Sequence of chain 1.C:
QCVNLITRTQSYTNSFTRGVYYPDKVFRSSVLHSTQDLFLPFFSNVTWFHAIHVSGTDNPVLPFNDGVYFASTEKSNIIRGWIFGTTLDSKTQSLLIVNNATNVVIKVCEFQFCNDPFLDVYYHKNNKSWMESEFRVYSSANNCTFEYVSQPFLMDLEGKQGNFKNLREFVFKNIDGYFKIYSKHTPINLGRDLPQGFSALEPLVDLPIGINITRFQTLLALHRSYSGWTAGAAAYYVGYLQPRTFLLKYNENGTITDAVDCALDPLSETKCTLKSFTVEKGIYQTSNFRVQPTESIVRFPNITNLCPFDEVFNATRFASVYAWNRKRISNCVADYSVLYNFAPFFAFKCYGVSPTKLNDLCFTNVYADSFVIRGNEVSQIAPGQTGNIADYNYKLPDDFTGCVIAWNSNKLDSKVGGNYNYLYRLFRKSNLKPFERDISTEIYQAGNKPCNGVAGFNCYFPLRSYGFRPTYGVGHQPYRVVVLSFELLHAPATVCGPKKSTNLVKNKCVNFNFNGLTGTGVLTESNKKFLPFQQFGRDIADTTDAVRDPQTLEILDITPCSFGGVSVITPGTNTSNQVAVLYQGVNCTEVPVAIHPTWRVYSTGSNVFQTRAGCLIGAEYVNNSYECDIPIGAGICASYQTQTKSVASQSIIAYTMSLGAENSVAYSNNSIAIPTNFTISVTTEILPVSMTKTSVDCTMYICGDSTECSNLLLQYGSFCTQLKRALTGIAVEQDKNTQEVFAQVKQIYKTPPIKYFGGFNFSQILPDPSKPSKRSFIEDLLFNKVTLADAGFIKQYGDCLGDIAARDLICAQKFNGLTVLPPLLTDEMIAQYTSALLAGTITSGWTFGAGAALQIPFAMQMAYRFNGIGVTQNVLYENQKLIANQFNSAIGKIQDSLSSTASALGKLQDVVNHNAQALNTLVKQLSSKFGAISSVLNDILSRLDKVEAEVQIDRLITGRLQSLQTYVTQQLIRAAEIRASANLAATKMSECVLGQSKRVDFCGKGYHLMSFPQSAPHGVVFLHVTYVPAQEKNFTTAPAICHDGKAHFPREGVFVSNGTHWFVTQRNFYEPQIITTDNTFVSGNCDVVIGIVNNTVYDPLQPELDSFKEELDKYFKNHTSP

Binding-site contacts:
Ligand atom O7 contacts residue GLN1068 of chain 1.C at 3.4 Å (h-bond).
Ligand atom O5 contacts residue ASN714 of chain 1.C at 2.3 Å (h-bond).
Ligand atom C4 contacts residue ASN714 of chain 1.C at 4.2 Å.
Ligand atom O4 contacts residue LEU919 of chain 1.C at 3.9 Å.
Ligand atom O6 contacts residue GLN923 of chain 1.C at 4.2 Å.
Ligand atom C1 contacts residue LEU919 of chain 1.C at 4.4 Å (hydrophobic).
Ligand atom O5 contacts residue GLN1068 of chain 1.C at 3.7 Å.
Ligand atom C1 contacts residue ASN714 of chain 1.C at 1.5 Å.
Ligand atom C3 contacts residue LEU919 of chain 1.C at 4.4 Å (hydrophobic).
Ligand atom O7 contacts residue ASN714 of chain 1.C at 3.0 Å (h-bond).
Ligand atom N2 contacts residue ASN714 of chain 1.C at 3.0 Å (h-bond).
Ligand atom C5 contacts residue LEU919 of chain 1.C at 4.2 Å (hydrophobic).
Ligand atom O7 contacts residue LEU919 of chain 1.C at 3.4 Å.
Ligand atom C8 contacts residue ASN922 of chain 1.C at 4.1 Å.
Ligand atom C7 contacts residue LEU919 of chain 1.C at 3.6 Å (hydrophobic).
Ligand atom C5 contacts residue ASN714 of chain 1.C at 3.7 Å.
Ligand atom C7 contacts residue ASN714 of chain 1.C at 3.2 Å.
Ligand atom N2 contacts residue LEU919 of chain 1.C at 4.5 Å.
Ligand atom C2 contacts residue ASN714 of chain 1.C at 2.5 Å.
Ligand atom C3 contacts residue ASN714 of chain 1.C at 3.8 Å.
Ligand atom C7 contacts residue GLN1068 of chain 1.C at 4.4 Å.
Ligand atom C8 contacts residue GLN923 of chain 1.C at 4.4 Å.
Ligand atom O7 contacts residue ASN922 of chain 1.C at 4.4 Å.
Ligand atom C8 contacts residue LEU919 of chain 1.C at 3.8 Å (hydrophobic).
Ligand atom C2 contacts residue GLN1068 of chain 1.C at 4.1 Å.
Ligand atom C1 contacts residue GLN1068 of chain 1.C at 3.7 Å.
Ligand atom C8 contacts residue ASN714 of chain 1.C at 4.5 Å.

A protein and the small-molecule ligand that binds it are described below.
Small molecule (SMILES): CC(=O)N[C@H]1[C@H](O[C@H]2[C@H](O)[C@@H](NC(C)=O)CO[C@@H]2CO)O[C@H](CO)[C@@H](O[C@H]2O[C@H](CO)[C@@H](O)[C@H](O)[C@@H]2O)[C@@H]1O